A small-molecule ligand and the protein it binds are described below.
Small molecule (SMILES): NC(N)=NCCC[C@H](NC(=O)[C@@H]1CCCN1C(=O)[C@H](N)Cc1ccccc1)C(O)O

Sequence of chain 1.C:
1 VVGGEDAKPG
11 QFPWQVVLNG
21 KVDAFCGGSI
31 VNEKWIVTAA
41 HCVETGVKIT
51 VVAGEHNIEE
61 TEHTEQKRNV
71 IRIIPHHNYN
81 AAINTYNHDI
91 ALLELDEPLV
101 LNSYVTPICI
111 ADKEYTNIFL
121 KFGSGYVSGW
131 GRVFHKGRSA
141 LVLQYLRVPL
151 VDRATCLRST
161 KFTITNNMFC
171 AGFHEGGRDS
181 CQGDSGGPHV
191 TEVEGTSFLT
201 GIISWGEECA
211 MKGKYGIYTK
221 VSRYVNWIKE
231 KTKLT

Binding-site contacts:
Ligand atom O contacts residue TRP205 of chain 1.C at 3.4 Å.
Ligand atom O contacts residue HIS41 of chain 1.C at 3.7 Å.
Ligand atom CD1 contacts residue TYR86 of chain 1.C at 3.3 Å (hydrophobic).
Ligand atom NE contacts residue TRP205 of chain 1.C at 3.7 Å.
Ligand atom CA contacts residue SER185 of chain 1.C at 2.4 Å.
Ligand atom NE contacts residue GLY206 of chain 1.C at 3.6 Å.
Ligand atom NH2 contacts residue ASP179 of chain 1.C at 3.1 Å (salt-bridge).
Ligand atom C contacts residue HIS41 of chain 1.C at 3.5 Å.
Ligand atom CB contacts residue GLY206 of chain 1.C at 3.5 Å.
Ligand atom NH1 contacts residue SER180 of chain 1.C at 3.5 Å (h-bond).
Ligand atom CB contacts residue SER185 of chain 1.C at 2.7 Å.
Ligand atom CG contacts residue TYR86 of chain 1.C at 3.4 Å (hydrophobic).
Ligand atom CB contacts residue CYS181 of chain 1.C at 3.6 Å (hydrophobic).
Ligand atom CA contacts residue SER204 of chain 1.C at 3.7 Å.
Ligand atom OXT contacts residue SER185 of chain 1.C at 2.5 Å (h-bond).
Ligand atom CD contacts residue TRP205 of chain 1.C at 3.7 Å (hydrophobic).
Ligand atom CA contacts residue GLY206 of chain 1.C at 3.5 Å.
Ligand atom O contacts residue SER185 of chain 1.C at 2.3 Å (h-bond).
Ligand atom O contacts residue GLY206 of chain 1.C at 3.2 Å (h-bond).
Ligand atom C contacts residue HIS41 of chain 1.C at 2.6 Å.
Ligand atom N contacts residue SER204 of chain 1.C at 2.8 Å (h-bond).
Ligand atom NH1 contacts residue ASP179 of chain 1.C at 2.8 Å (salt-bridge).
Ligand atom C contacts residue SER204 of chain 1.C at 3.7 Å.
Ligand atom C contacts residue SER185 of chain 1.C at 1.5 Å.
Ligand atom CD contacts residue TYR86 of chain 1.C at 3.6 Å (hydrophobic).
Ligand atom NH1 contacts residue GLU208 of chain 1.C at 3.0 Å (salt-bridge).
Ligand atom CE2 contacts residue PHE162 of chain 1.C at 3.4 Å (hydrophobic).
Ligand atom CA contacts residue HIS41 of chain 1.C at 3.5 Å.
Ligand atom N contacts residue SER185 of chain 1.C at 3.0 Å (h-bond).
Ligand atom CB contacts residue TYR86 of chain 1.C at 3.3 Å (hydrophobic).
Ligand atom CZ contacts residue SER180 of chain 1.C at 3.2 Å.
Ligand atom NH2 contacts residue SER180 of chain 1.C at 2.8 Å (h-bond).
Ligand atom OXT contacts residue HIS41 of chain 1.C at 1.5 Å (h-bond).
Ligand atom NH2 contacts residue GLY216 of chain 1.C at 3.6 Å.
Ligand atom O contacts residue GLY183 of chain 1.C at 2.9 Å (h-bond).
Ligand atom CZ contacts residue ASP179 of chain 1.C at 3.6 Å.
Ligand atom CA contacts residue SER204 of chain 1.C at 3.6 Å.
Ligand atom N contacts residue HIS41 of chain 1.C at 3.1 Å (h-bond).
Ligand atom CB contacts residue HIS41 of chain 1.C at 3.6 Å.
Ligand atom N contacts residue GLY206 of chain 1.C at 2.8 Å (h-bond).